Binding-site contacts:
Ligand atom C5 contacts residue ASN318 of chain 4.A at 3.8 Å.
Ligand atom N5 contacts residue TRP321 of chain 4.A at 4.0 Å.
Ligand atom O4 contacts residue ASN318 of chain 4.A at 2.8 Å (h-bond).
Ligand atom O9 contacts residue TRP321 of chain 4.A at 4.3 Å.
Ligand atom O1B contacts residue SER286 of chain 4.A at 2.9 Å (h-bond).
Ligand atom C1 contacts residue ASN318 of chain 4.A at 4.3 Å.
Ligand atom O10 contacts residue THR319 of chain 4.A at 4.2 Å.
Ligand atom C10 contacts residue SER291 of chain 4.A at 3.6 Å.
Ligand atom C11 contacts residue TRP321 of chain 4.A at 3.6 Å (hydrophobic).
Ligand atom C8 contacts residue SER289 of chain 4.A at 3.5 Å.
Ligand atom C11 contacts residue ASP320 of chain 4.A at 3.8 Å.
Ligand atom C9 contacts residue SER289 of chain 4.A at 3.8 Å.
Ligand atom O8 contacts residue SER289 of chain 4.A at 2.8 Å (h-bond).
Ligand atom C7 contacts residue SER291 of chain 4.A at 4.1 Å.
Ligand atom C9 contacts residue TRP321 of chain 4.A at 4.3 Å (hydrophobic).
Ligand atom C9 contacts residue LYS352 of chain 4.A at 3.2 Å.
Ligand atom C5 contacts residue SER291 of chain 4.A at 3.6 Å.
Ligand atom N5 contacts residue SER291 of chain 4.A at 2.8 Å (h-bond).
Ligand atom C1 contacts residue SER286 of chain 4.A at 3.5 Å.
Ligand atom C4 contacts residue ASN318 of chain 4.A at 3.2 Å.
Ligand atom O1A contacts residue ASN318 of chain 4.A at 3.3 Å (h-bond).
Ligand atom O7 contacts residue TRP321 of chain 4.A at 4.2 Å.
Ligand atom C6 contacts residue SER291 of chain 4.A at 3.7 Å.
Ligand atom C7 contacts residue TRP321 of chain 4.A at 3.9 Å (hydrophobic).
Ligand atom O9 contacts residue LYS352 of chain 4.A at 3.5 Å (salt-bridge).
Ligand atom C10 contacts residue TRP321 of chain 4.A at 3.9 Å (hydrophobic).
Ligand atom C10 contacts residue ASN318 of chain 4.A at 3.8 Å.
Ligand atom C3 contacts residue ASN318 of chain 4.A at 3.9 Å.
Ligand atom O1B contacts residue ALA288 of chain 4.A at 3.8 Å.
Ligand atom N5 contacts residue ASN318 of chain 4.A at 3.4 Å (h-bond).
Ligand atom O1B contacts residue SER289 of chain 4.A at 3.7 Å.
Ligand atom O1A contacts residue SER286 of chain 4.A at 3.4 Å (h-bond).
Ligand atom O4 contacts residue THR319 of chain 4.A at 3.9 Å.
Ligand atom C10 contacts residue THR319 of chain 4.A at 4.1 Å.
Ligand atom C11 contacts residue THR319 of chain 4.A at 3.5 Å.
Ligand atom C11 contacts residue SER291 of chain 4.A at 3.6 Å.
Ligand atom C6 contacts residue SER289 of chain 4.A at 3.7 Å.
Ligand atom O8 contacts residue ALA288 of chain 4.A at 4.3 Å.
Ligand atom C7 contacts residue SER289 of chain 4.A at 3.7 Å.
Ligand atom C11 contacts residue ASN318 of chain 4.A at 4.1 Å.

A small-molecule ligand and the protein it binds are described below.
Small molecule (SMILES): CC(=O)N[C@@H]1[C@@H](O)[C@@H](F)[C@](F)(C(=O)O)O[C@H]1[C@H](O)[C@H](O)CO

Sequence of chain 4.A:
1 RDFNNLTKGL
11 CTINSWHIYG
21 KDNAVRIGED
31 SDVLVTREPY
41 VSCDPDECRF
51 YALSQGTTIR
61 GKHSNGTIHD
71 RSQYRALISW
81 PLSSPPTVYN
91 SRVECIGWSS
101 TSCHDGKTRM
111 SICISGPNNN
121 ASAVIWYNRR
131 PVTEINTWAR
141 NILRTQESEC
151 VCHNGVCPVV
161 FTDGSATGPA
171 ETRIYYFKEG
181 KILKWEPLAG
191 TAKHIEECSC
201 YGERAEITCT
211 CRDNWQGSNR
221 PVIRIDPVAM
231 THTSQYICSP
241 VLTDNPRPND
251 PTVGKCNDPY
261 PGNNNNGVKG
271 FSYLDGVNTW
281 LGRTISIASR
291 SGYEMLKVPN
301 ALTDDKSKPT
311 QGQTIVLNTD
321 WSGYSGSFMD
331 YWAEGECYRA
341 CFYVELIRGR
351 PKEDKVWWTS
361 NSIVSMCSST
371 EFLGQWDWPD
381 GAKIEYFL